Binding-site contacts:
Ligand atom N2 contacts residue ASN136 of chain 1.B at 2.9 Å (h-bond).
Ligand atom C7 contacts residue ASN136 of chain 1.B at 3.6 Å.
Ligand atom C2 contacts residue ASN136 of chain 1.B at 2.5 Å.
Ligand atom O5 contacts residue ASN136 of chain 1.B at 2.5 Å (h-bond).
Ligand atom C8 contacts residue ASN136 of chain 1.B at 3.2 Å.
Ligand atom C1 contacts residue ASN136 of chain 1.B at 1.5 Å.
Ligand atom C3 contacts residue ASN136 of chain 1.B at 3.9 Å.
Ligand atom C4 contacts residue ASN136 of chain 1.B at 4.4 Å.
Ligand atom C5 contacts residue ASN136 of chain 1.B at 3.8 Å.

Sequence of chain 1.B:
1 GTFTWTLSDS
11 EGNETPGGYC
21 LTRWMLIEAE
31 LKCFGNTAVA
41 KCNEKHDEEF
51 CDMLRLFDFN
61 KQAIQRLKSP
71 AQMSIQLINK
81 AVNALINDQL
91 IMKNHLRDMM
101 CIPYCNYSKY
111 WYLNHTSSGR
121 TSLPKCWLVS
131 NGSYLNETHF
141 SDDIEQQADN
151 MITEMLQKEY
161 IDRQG

This protein binds this small molecule.
Small molecule (SMILES): CC(=O)N[C@@H]1[C@@H](O)[C@H](O)[C@@H](CO)O[C@H]1O